A protein and the small-molecule ligand that binds it are described below.
Small molecule (SMILES): CC(=O)N[C@H]1[C@H](O[C@H]2[C@H](O)[C@@H](NC(C)=O)CO[C@@H]2CO)O[C@H](CO)[C@@H](O)[C@@H]1O

Sequence of chain 1.A:
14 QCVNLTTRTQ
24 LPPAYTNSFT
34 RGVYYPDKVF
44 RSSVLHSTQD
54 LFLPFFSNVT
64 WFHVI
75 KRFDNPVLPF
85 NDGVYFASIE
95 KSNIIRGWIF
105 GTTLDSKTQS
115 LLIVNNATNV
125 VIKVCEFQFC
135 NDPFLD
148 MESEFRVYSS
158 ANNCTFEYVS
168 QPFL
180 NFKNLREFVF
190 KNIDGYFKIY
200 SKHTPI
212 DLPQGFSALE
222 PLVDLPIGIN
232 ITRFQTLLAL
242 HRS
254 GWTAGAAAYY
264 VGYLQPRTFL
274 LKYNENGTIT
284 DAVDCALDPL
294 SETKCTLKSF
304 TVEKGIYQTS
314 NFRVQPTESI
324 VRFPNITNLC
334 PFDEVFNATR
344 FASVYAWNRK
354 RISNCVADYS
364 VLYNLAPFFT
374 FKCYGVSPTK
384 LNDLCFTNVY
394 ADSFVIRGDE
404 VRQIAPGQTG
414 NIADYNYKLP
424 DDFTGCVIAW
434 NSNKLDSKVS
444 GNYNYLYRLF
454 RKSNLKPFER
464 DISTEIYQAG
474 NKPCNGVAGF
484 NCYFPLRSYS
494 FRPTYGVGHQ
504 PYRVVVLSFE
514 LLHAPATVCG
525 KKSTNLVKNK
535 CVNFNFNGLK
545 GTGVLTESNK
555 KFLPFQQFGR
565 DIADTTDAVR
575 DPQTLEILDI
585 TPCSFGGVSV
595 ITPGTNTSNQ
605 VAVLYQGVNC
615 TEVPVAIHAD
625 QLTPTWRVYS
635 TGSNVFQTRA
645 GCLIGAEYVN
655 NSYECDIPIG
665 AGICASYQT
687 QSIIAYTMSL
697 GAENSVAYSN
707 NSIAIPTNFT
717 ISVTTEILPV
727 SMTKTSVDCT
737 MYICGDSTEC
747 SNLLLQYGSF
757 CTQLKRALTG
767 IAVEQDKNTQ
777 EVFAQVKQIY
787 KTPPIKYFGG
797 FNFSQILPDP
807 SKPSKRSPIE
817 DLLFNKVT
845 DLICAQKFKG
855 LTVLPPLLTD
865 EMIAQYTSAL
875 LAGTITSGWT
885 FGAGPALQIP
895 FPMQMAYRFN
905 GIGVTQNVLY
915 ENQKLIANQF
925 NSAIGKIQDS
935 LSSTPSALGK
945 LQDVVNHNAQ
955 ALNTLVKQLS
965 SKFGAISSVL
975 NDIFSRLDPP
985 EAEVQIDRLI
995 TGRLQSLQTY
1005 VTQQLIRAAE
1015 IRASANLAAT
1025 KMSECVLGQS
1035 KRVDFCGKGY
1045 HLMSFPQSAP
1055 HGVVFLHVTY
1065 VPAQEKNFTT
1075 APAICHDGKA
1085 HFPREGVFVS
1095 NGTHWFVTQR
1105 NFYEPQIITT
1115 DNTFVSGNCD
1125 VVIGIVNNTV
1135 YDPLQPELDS

Binding-site contacts:
Ligand atom C1 contacts residue ASN328 of chain 1.A at 1.4 Å.
Ligand atom N2 contacts residue ASN328 of chain 1.A at 2.9 Å (h-bond).
Ligand atom C2 contacts residue GLN577 of chain 1.A at 4.1 Å.
Ligand atom C2 contacts residue ASN328 of chain 1.A at 2.4 Å.
Ligand atom N2 contacts residue GLN577 of chain 1.A at 3.6 Å (h-bond).
Ligand atom C1 contacts residue GLN577 of chain 1.A at 4.3 Å.
Ligand atom C4 contacts residue ASN328 of chain 1.A at 4.2 Å.
Ligand atom C3 contacts residue GLN577 of chain 1.A at 4.0 Å.
Ligand atom C7 contacts residue ASN328 of chain 1.A at 3.2 Å.
Ligand atom O7 contacts residue ASN328 of chain 1.A at 3.1 Å (h-bond).
Ligand atom C3 contacts residue ASN328 of chain 1.A at 3.8 Å.
Ligand atom C8 contacts residue ASN328 of chain 1.A at 4.3 Å.
Ligand atom O5 contacts residue ASN328 of chain 1.A at 2.3 Å (h-bond).
Ligand atom C5 contacts residue ASN328 of chain 1.A at 3.6 Å.